Binding-site contacts:
Ligand atom CA5 contacts residue HIS247 of chain 6.A at 3.3 Å.
Ligand atom OA4 contacts residue GLU266 of chain 6.A at 3.8 Å.
Ligand atom CA6 contacts residue TYR178 of chain 6.A at 3.7 Å (hydrophobic).
Ligand atom CB6 contacts residue HIS247 of chain 6.A at 4.0 Å.
Ligand atom OA3 contacts residue TYR256 of chain 6.A at 2.4 Å (h-bond).
Ligand atom CB1 contacts residue TYR178 of chain 6.A at 4.0 Å (hydrophobic).
Ligand atom CA4 contacts residue FE21 of chain 6.B at 3.1 Å.
Ligand atom CA3 contacts residue HIS247 of chain 6.A at 3.4 Å.
Ligand atom CB2 contacts residue LEU190 of chain 6.A at 3.5 Å (hydrophobic).
Ligand atom CB6 contacts residue ASP284 of chain 6.A at 3.4 Å.
Ligand atom CA4 contacts residue PHE192 of chain 6.A at 3.8 Å (hydrophobic).
Ligand atom CA3 contacts residue TYR256 of chain 6.A at 2.9 Å (hydrophobic).
Ligand atom CA6 contacts residue HIS247 of chain 6.A at 3.1 Å.
Ligand atom OA3 contacts residue FE21 of chain 6.B at 2.2 Å.
Ligand atom OA4 contacts residue HIS200 of chain 6.A at 2.6 Å (h-bond).
Ligand atom CB4 contacts residue ILE180 of chain 6.A at 4.0 Å (hydrophobic).
Ligand atom CA5 contacts residue HIS200 of chain 6.A at 3.7 Å.
Ligand atom OA4 contacts residue FE21 of chain 6.B at 2.3 Å.
Ligand atom CB4 contacts residue TYR178 of chain 6.A at 4.0 Å (hydrophobic).
Ligand atom CB3 contacts residue LEU190 of chain 6.A at 3.3 Å (hydrophobic).
Ligand atom CA2 contacts residue HIS247 of chain 6.A at 3.4 Å.
Ligand atom CA4 contacts residue TYR256 of chain 6.A at 3.8 Å (hydrophobic).
Ligand atom CA2 contacts residue BP71 of chain 6.E at 3.8 Å.
Ligand atom CB5 contacts residue TYR178 of chain 6.A at 3.3 Å (hydrophobic).
Ligand atom CA4 contacts residue HIS200 of chain 6.A at 3.4 Å.
Ligand atom CB6 contacts residue TYR178 of chain 6.A at 3.3 Å (hydrophobic).
Ligand atom CA5 contacts residue PHE192 of chain 6.A at 3.5 Å (hydrophobic).
Ligand atom CA1 contacts residue HIS247 of chain 6.A at 3.5 Å.
Ligand atom CA6 contacts residue ASN249 of chain 6.A at 3.6 Å.
Ligand atom OA4 contacts residue HIS152 of chain 6.A at 3.0 Å (h-bond).
Ligand atom OA4 contacts residue HIS247 of chain 6.A at 3.5 Å (h-bond).
Ligand atom OA3 contacts residue HIS215 of chain 6.A at 2.8 Å.
Ligand atom CB5 contacts residue ASP284 of chain 6.A at 3.7 Å.
Ligand atom CA4 contacts residue HIS247 of chain 6.A at 3.3 Å.
Ligand atom CA2 contacts residue TYR256 of chain 6.A at 3.2 Å (hydrophobic).
Ligand atom CA5 contacts residue ASN249 of chain 6.A at 3.3 Å.
Ligand atom OA3 contacts residue GLU266 of chain 6.A at 3.5 Å (salt-bridge).
Ligand atom CA1 contacts residue PHE192 of chain 6.A at 3.8 Å (hydrophobic).
Ligand atom CA3 contacts residue FE21 of chain 6.B at 3.0 Å.
Ligand atom CA6 contacts residue PHE192 of chain 6.A at 3.6 Å (hydrophobic).

Sequence of chain 6.A:
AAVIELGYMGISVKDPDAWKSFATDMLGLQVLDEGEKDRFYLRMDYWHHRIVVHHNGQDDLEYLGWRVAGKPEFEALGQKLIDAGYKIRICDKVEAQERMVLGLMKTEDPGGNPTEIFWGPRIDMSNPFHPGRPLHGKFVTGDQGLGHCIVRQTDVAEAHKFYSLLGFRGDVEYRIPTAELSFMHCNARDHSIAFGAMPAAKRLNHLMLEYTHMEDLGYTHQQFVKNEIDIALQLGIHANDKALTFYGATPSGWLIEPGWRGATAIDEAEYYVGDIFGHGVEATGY

The protein below binds the small molecule below.
Small molecule (SMILES): Oc1ccc(-c2ccccc2)cc1O